Sequence of chain 47.D:
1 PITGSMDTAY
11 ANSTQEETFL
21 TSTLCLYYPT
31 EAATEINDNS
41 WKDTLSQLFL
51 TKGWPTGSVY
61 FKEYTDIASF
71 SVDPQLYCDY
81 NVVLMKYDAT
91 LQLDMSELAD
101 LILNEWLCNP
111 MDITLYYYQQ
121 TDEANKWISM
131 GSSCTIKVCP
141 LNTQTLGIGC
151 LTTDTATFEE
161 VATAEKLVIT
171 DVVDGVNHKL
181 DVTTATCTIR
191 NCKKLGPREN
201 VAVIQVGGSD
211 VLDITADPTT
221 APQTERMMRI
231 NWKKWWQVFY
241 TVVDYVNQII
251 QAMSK

The small molecule below binds the protein below.
Small molecule (SMILES): CC(=O)N[C@H]1[C@H](O[C@H]2[C@H](O)[C@@H](NC(C)=O)CO[C@@H]2CO)O[C@H](CO)[C@@H](O)[C@@H]1O

Binding-site contacts:
Ligand atom C1 contacts residue ASN12 of chain 47.D at 2.2 Å.
Ligand atom O7 contacts residue ASN12 of chain 47.D at 3.6 Å.
Ligand atom C7 contacts residue ASN12 of chain 47.D at 3.9 Å.
Ligand atom C2 contacts residue ASN12 of chain 47.D at 3.3 Å.
Ligand atom C5 contacts residue ASN12 of chain 47.D at 4.1 Å.
Ligand atom N2 contacts residue ASN12 of chain 47.D at 3.8 Å.
Ligand atom O5 contacts residue ASN12 of chain 47.D at 2.7 Å (h-bond).